The protein below binds the small molecule below.
Small molecule (SMILES): C[C@@H](O)CCO

Binding-site contacts:
Ligand atom C1 contacts residue PRO172 of chain 1.H at 4.3 Å (hydrophobic).
Ligand atom O3 contacts residue ALA174 of chain 1.H at 2.4 Å (h-bond).
Ligand atom C2 contacts residue PRO172 of chain 1.H at 4.0 Å (hydrophobic).
Ligand atom C3 contacts residue PRO172 of chain 1.H at 3.9 Å (hydrophobic).
Ligand atom C4 contacts residue LEU173 of chain 1.H at 4.4 Å (hydrophobic).
Ligand atom C2 contacts residue ALA174 of chain 1.H at 3.5 Å (hydrophobic).
Ligand atom C3 contacts residue LEU173 of chain 1.H at 3.4 Å (hydrophobic).
Ligand atom O3 contacts residue LEU173 of chain 1.H at 3.3 Å.
Ligand atom O3 contacts residue PRO172 of chain 1.H at 4.2 Å.
Ligand atom O3 contacts residue ILE175 of chain 1.H at 4.0 Å.
Ligand atom C3 contacts residue ALA174 of chain 1.H at 3.2 Å (hydrophobic).
Ligand atom C2 contacts residue LEU173 of chain 1.H at 4.5 Å (hydrophobic).

Sequence of chain 1.H:
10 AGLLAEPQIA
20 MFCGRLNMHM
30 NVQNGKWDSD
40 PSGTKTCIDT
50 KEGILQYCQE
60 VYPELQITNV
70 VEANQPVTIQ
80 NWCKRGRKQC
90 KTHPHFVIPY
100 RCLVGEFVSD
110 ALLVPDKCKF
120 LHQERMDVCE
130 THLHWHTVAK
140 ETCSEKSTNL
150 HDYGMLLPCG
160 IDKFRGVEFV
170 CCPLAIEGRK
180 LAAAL